Binding-site contacts:
Ligand atom C6 contacts residue GLN60 of chain 1.A at 3.6 Å.
Ligand atom C28 contacts residue MET50 of chain 1.A at 3.7 Å (hydrophobic).
Ligand atom CL1 contacts residue LEU45 of chain 1.A at 3.7 Å.
Ligand atom C28 contacts residue GLY46 of chain 1.A at 3.5 Å.
Ligand atom O7 contacts residue GLN60 of chain 1.A at 3.4 Å (h-bond).
Ligand atom C27 contacts residue GLY46 of chain 1.A at 3.7 Å.
Ligand atom N5 contacts residue TYR55 of chain 1.A at 3.5 Å.
Ligand atom C34 contacts residue MET42 of chain 1.A at 3.9 Å (hydrophobic).
Ligand atom C28 contacts residue ILE49 of chain 1.A at 3.7 Å (hydrophobic).
Ligand atom C14 contacts residue ILE49 of chain 1.A at 3.6 Å (hydrophobic).
Ligand atom O29 contacts residue O4B1 of chain 1.F at 3.6 Å.
Ligand atom CL2 contacts residue LEU87 of chain 1.A at 3.6 Å.
Ligand atom C8 contacts residue GLN60 of chain 1.A at 3.2 Å.
Ligand atom C32 contacts residue MET42 of chain 1.A at 3.6 Å (hydrophobic).
Ligand atom C33 contacts residue MET42 of chain 1.A at 3.6 Å (hydrophobic).
Ligand atom N5 contacts residue GLN60 of chain 1.A at 3.6 Å.
Ligand atom C13 contacts residue MET42 of chain 1.A at 3.5 Å (hydrophobic).
Ligand atom C10 contacts residue GLN60 of chain 1.A at 3.5 Å.
Ligand atom C10 contacts residue TYR55 of chain 1.A at 3.6 Å (hydrophobic).
Ligand atom C8 contacts residue VAL63 of chain 1.A at 3.9 Å (hydrophobic).
Ligand atom O29 contacts residue VAL81 of chain 1.A at 3.9 Å.
Ligand atom C34 contacts residue TYR88 of chain 1.A at 3.7 Å (hydrophobic).
Ligand atom O9 contacts residue GLN60 of chain 1.A at 3.4 Å.
Ligand atom O9 contacts residue TYR55 of chain 1.A at 3.2 Å.
Ligand atom C31 contacts residue MET42 of chain 1.A at 3.9 Å (hydrophobic).
Ligand atom C12 contacts residue GLY46 of chain 1.A at 3.6 Å.
Ligand atom C8 contacts residue MET62 of chain 1.A at 3.1 Å (hydrophobic).
Ligand atom C33 contacts residue TYR88 of chain 1.A at 3.1 Å (hydrophobic).
Ligand atom C13 contacts residue GLY46 of chain 1.A at 3.5 Å.
Ligand atom CL1 contacts residue LEU87 of chain 1.A at 3.5 Å.
Ligand atom C10 contacts residue GLN57 of chain 1.A at 3.7 Å.
Ligand atom C12 contacts residue MET42 of chain 1.A at 3.8 Å (hydrophobic).
Ligand atom C4 contacts residue GLN60 of chain 1.A at 3.9 Å.
Ligand atom C34 contacts residue PRO84 of chain 1.A at 3.5 Å (hydrophobic).
Ligand atom C16 contacts residue VAL81 of chain 1.A at 3.9 Å (hydrophobic).
Ligand atom CL2 contacts residue VAL81 of chain 1.A at 3.8 Å.
Ligand atom C8 contacts residue HIS61 of chain 1.A at 3.7 Å.
Ligand atom CL1 contacts residue ILE49 of chain 1.A at 3.5 Å.
Ligand atom C15 contacts residue ILE49 of chain 1.A at 3.5 Å (hydrophobic).
Ligand atom C26 contacts residue MET50 of chain 1.A at 3.8 Å (hydrophobic).

Sequence of chain 1.A:
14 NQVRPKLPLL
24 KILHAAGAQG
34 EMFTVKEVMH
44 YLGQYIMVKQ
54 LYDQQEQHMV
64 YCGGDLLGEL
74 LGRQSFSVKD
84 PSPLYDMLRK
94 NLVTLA

The small molecule below binds the protein below.
Small molecule (SMILES): COc1ncc(-c2nc3c(n2C(C)C)[C@H](c2ccc(Cl)cc2)N([C@@H](C)c2cccc(Cl)c2)C3=O)c(OC)n1